Binding-site contacts:
Ligand atom C18 contacts residue PHE55 of chain 1.A at 3.7 Å (hydrophobic).
Ligand atom C1 contacts residue ASP56 of chain 1.A at 3.5 Å.
Ligand atom C13 contacts residue PHE55 of chain 1.A at 3.8 Å (hydrophobic).
Ligand atom S1 contacts residue TYR101 of chain 1.A at 3.8 Å.
Ligand atom O2 contacts residue TYR101 of chain 1.A at 2.8 Å (h-bond).
Ligand atom N2 contacts residue TYR101 of chain 1.A at 3.5 Å (h-bond).
Ligand atom C5 contacts residue TYR101 of chain 1.A at 3.9 Å (hydrophobic).
Ligand atom C13 contacts residue TYR101 of chain 1.A at 3.9 Å (hydrophobic).
Ligand atom C5 contacts residue GLN73 of chain 1.A at 3.7 Å.
Ligand atom C1 contacts residue TYR45 of chain 1.A at 3.9 Å (hydrophobic).
Ligand atom S1 contacts residue PHE55 of chain 1.A at 3.8 Å.
Ligand atom C14 contacts residue TYR101 of chain 1.A at 3.1 Å (hydrophobic).
Ligand atom O3 contacts residue ILE75 of chain 1.A at 2.8 Å (h-bond).
Ligand atom CL2 contacts residue LYS109 of chain 1.A at 3.4 Å.
Ligand atom C10 contacts residue PHE65 of chain 1.A at 3.6 Å (hydrophobic).
Ligand atom C11 contacts residue TRP78 of chain 1.A at 3.9 Å (hydrophobic).
Ligand atom C10 contacts residue TRP78 of chain 1.A at 3.6 Å (hydrophobic).
Ligand atom C8 contacts residue TYR101 of chain 1.A at 3.1 Å (hydrophobic).
Ligand atom C6 contacts residue TYR101 of chain 1.A at 3.7 Å (hydrophobic).
Ligand atom O5 contacts residue TYR45 of chain 1.A at 3.5 Å.
Ligand atom O3 contacts residue VAL74 of chain 1.A at 3.1 Å.
Ligand atom O3 contacts residue TYR101 of chain 1.A at 3.4 Å (h-bond).
Ligand atom N1 contacts residue TYR101 of chain 1.A at 3.2 Å (h-bond).
Ligand atom C17 contacts residue ASP56 of chain 1.A at 3.5 Å.
Ligand atom O5 contacts residue ASP56 of chain 1.A at 3.5 Å (salt-bridge).
Ligand atom O4 contacts residue PHE118 of chain 1.A at 3.5 Å.
Ligand atom C10 contacts residue VAL74 of chain 1.A at 3.9 Å (hydrophobic).
Ligand atom C18 contacts residue ASP56 of chain 1.A at 2.9 Å.
Ligand atom C7 contacts residue TYR101 of chain 1.A at 2.9 Å (hydrophobic).
Ligand atom CL1 contacts residue SER106 of chain 1.A at 2.7 Å.
Ligand atom O4 contacts residue PHE55 of chain 1.A at 3.8 Å.
Ligand atom O5 contacts residue PHE118 of chain 1.A at 3.5 Å.
Ligand atom O4 contacts residue TYR101 of chain 1.A at 3.3 Å (h-bond).
Ligand atom CL2 contacts residue PHE55 of chain 1.A at 3.4 Å.
Ligand atom C12 contacts residue TYR45 of chain 1.A at 3.7 Å (hydrophobic).
Ligand atom C9 contacts residue TRP78 of chain 1.A at 3.6 Å (hydrophobic).
Ligand atom C4 contacts residue TYR101 of chain 1.A at 3.7 Å (hydrophobic).
Ligand atom C11 contacts residue TYR45 of chain 1.A at 3.5 Å (hydrophobic).
Ligand atom CL2 contacts residue ASP56 of chain 1.A at 3.4 Å.
Ligand atom O5 contacts residue PHE55 of chain 1.A at 3.5 Å.

Sequence of chain 1.A:
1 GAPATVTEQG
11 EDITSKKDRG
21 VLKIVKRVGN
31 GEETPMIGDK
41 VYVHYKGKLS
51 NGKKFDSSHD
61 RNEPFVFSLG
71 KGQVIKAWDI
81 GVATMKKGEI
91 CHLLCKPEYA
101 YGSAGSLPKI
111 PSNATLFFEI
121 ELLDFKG

The small molecule below binds the protein below.
Small molecule (SMILES): C=C[C@H]1CN(CC(=O)O)C(=O)[C@@H]2CCC[C@H]1N2S(=O)(=O)c1cc(Cl)cc(Cl)c1